Sequence of chain 1.A:
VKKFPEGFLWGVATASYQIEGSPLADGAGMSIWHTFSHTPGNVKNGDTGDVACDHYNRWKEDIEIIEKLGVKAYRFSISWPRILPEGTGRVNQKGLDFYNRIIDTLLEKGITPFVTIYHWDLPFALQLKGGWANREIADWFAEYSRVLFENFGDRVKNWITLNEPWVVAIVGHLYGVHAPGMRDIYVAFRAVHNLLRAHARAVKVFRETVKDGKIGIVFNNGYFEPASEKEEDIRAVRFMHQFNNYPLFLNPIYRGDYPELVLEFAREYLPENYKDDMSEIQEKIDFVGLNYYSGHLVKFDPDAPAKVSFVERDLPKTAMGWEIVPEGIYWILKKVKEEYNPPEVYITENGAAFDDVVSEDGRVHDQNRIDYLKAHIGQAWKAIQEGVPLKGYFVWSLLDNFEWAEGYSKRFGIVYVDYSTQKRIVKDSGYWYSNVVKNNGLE

A protein and the small-molecule ligand that binds it are described below.
Small molecule (SMILES): N#[N+]C[C@@H]1[C@@H](O)[C@H](O)[C@@H](O)[C@@H]2O[C@H]12

Binding-site contacts:
Ligand atom OAI contacts residue EDO1 of chain 1.E at 2.9 Å (h-bond).
Ligand atom OAF contacts residue GLN42 of chain 1.A at 2.6 Å (h-bond).
Ligand atom CAC contacts residue GLU427 of chain 1.A at 3.6 Å.
Ligand atom CAK contacts residue GLU373 of chain 1.A at 3.6 Å.
Ligand atom N1 contacts residue PHE436 of chain 1.A at 3.8 Å.
Ligand atom CAB contacts residue GLU373 of chain 1.A at 3.1 Å.
Ligand atom CAB contacts residue GLU188 of chain 1.A at 3.3 Å.
Ligand atom OAI contacts residue GLU188 of chain 1.A at 3.7 Å.
Ligand atom CAA contacts residue TYR317 of chain 1.A at 3.7 Å (hydrophobic).
Ligand atom CAC contacts residue TRP420 of chain 1.A at 3.9 Å (hydrophobic).
Ligand atom OAE contacts residue TRP428 of chain 1.A at 3.6 Å.
Ligand atom OAE contacts residue GLU427 of chain 1.A at 2.6 Å (salt-bridge).
Ligand atom CAK contacts residue GLN42 of chain 1.A at 3.8 Å.
Ligand atom CAK contacts residue HIS143 of chain 1.A at 4.0 Å.
Ligand atom CAK contacts residue TRP428 of chain 1.A at 3.8 Å (hydrophobic).
Ligand atom OAG contacts residue ASN187 of chain 1.A at 2.9 Å (h-bond).
Ligand atom OAF contacts residue TRP428 of chain 1.A at 2.9 Å (h-bond).
Ligand atom CAH contacts residue GLU427 of chain 1.A at 3.2 Å.
Ligand atom CAD contacts residue GLU427 of chain 1.A at 3.9 Å.
Ligand atom OAF contacts residue TRP420 of chain 1.A at 3.7 Å.
Ligand atom OAG contacts residue HIS143 of chain 1.A at 3.4 Å (h-bond).
Ligand atom CAJ contacts residue GLU373 of chain 1.A at 3.4 Å.
Ligand atom OAG contacts residue GLU373 of chain 1.A at 2.6 Å (salt-bridge).
Ligand atom OAG contacts residue GLU188 of chain 1.A at 3.6 Å.
Ligand atom CAD contacts residue GLU373 of chain 1.A at 3.8 Å.
Ligand atom OAE contacts residue GLN42 of chain 1.A at 3.0 Å (h-bond).
Ligand atom OAE contacts residue TRP420 of chain 1.A at 3.1 Å (h-bond).
Ligand atom CAH contacts residue TRP420 of chain 1.A at 3.9 Å (hydrophobic).
Ligand atom CAK contacts residue TRP420 of chain 1.A at 3.8 Å (hydrophobic).
Ligand atom OAG contacts residue ASN315 of chain 1.A at 4.0 Å.
Ligand atom N1 contacts residue TRP346 of chain 1.A at 3.5 Å.
Ligand atom CAA contacts residue GLU373 of chain 1.A at 3.5 Å.
Ligand atom CAH contacts residue PHE436 of chain 1.A at 3.6 Å (hydrophobic).
Ligand atom OAF contacts residue HIS143 of chain 1.A at 3.0 Å (h-bond).
Ligand atom CAJ contacts residue GLU188 of chain 1.A at 3.7 Å.
Ligand atom N1 contacts residue GLU427 of chain 1.A at 2.4 Å (salt-bridge).
Ligand atom CAC contacts residue TRP428 of chain 1.A at 3.7 Å (hydrophobic).
Ligand atom CAD contacts residue TYR317 of chain 1.A at 3.6 Å (hydrophobic).
Ligand atom CAD contacts residue TRP420 of chain 1.A at 3.7 Å (hydrophobic).
Ligand atom CAJ contacts residue TRP144 of chain 1.A at 4.0 Å (hydrophobic).